Sequence of chain 44.A:
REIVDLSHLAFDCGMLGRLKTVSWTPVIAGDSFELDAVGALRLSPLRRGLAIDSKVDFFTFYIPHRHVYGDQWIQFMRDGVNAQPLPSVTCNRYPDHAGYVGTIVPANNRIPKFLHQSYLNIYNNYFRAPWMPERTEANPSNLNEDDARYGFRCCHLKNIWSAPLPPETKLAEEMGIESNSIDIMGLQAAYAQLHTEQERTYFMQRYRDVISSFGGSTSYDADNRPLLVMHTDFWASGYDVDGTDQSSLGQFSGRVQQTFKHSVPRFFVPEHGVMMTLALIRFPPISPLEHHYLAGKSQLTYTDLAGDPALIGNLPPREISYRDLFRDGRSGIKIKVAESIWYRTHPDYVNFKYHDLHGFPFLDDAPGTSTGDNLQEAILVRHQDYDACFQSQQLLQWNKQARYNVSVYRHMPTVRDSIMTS

Sequence of chain 44.C:
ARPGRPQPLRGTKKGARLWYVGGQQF

Binding-site contacts:
Ligand atom OP2 contacts residue ASP242 of chain 44.A at 3.9 Å.
Ligand atom C5' contacts residue ASP242 of chain 44.A at 4.4 Å.
Ligand atom C2' contacts residue LYS25 of chain 44.C at 3.8 Å.

A small-molecule ligand and the protein it binds are described below.
Small molecule (SMILES): Nc1ccn([C@H]2C[C@H](O)[C@@H](COP(=O)(O)O)O2)c(=O)n1